The small molecule below binds the protein below.
Small molecule (SMILES): CC(=O)N[C@H]1[C@H](O[C@H]2[C@H](O)[C@@H](NC(C)=O)CO[C@@H]2CO)O[C@H](CO)[C@@H](O)[C@@H]1O

Sequence of chain 1.E:
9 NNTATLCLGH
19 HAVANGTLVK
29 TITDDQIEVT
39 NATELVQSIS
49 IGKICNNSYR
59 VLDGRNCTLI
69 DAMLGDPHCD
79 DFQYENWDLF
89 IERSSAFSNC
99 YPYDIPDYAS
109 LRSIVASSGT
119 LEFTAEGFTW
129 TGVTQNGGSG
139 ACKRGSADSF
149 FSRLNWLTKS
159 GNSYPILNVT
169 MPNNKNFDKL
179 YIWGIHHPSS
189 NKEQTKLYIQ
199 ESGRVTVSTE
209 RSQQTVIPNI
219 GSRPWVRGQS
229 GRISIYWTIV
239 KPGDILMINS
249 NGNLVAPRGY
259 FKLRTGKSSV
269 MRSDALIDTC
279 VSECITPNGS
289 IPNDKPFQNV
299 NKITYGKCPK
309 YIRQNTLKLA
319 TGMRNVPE

Binding-site contacts:
Ligand atom O7 contacts residue VAL298 of chain 1.E at 3.8 Å.
Ligand atom O7 contacts residue GLU69 of chain 1.F at 4.3 Å.
Ligand atom O6 contacts residue ASN299 of chain 1.E at 4.0 Å.
Ligand atom C2 contacts residue ASN286 of chain 1.E at 2.6 Å.
Ligand atom C7 contacts residue ASN286 of chain 1.E at 3.3 Å.
Ligand atom O6 contacts residue GLU69 of chain 1.F at 4.2 Å.
Ligand atom O7 contacts residue ASN286 of chain 1.E at 4.2 Å.
Ligand atom C4 contacts residue ASN286 of chain 1.E at 4.3 Å.
Ligand atom O7 contacts residue SER46 of chain 1.E at 4.4 Å.
Ligand atom C1 contacts residue VAL298 of chain 1.E at 4.3 Å (hydrophobic).
Ligand atom C2 contacts residue VAL298 of chain 1.E at 4.3 Å (hydrophobic).
Ligand atom C3 contacts residue ASN286 of chain 1.E at 3.9 Å.
Ligand atom C5 contacts residue ASN286 of chain 1.E at 3.6 Å.
Ligand atom C1 contacts residue ASN286 of chain 1.E at 1.4 Å.
Ligand atom C1 contacts residue ASN299 of chain 1.E at 4.0 Å.
Ligand atom O5 contacts residue ASN286 of chain 1.E at 2.4 Å (h-bond).
Ligand atom O5 contacts residue ASN299 of chain 1.E at 4.2 Å.
Ligand atom N2 contacts residue VAL298 of chain 1.E at 3.4 Å (h-bond).
Ligand atom C5 contacts residue ASN299 of chain 1.E at 4.1 Å.
Ligand atom C8 contacts residue ASN286 of chain 1.E at 3.3 Å.
Ligand atom N2 contacts residue ASN286 of chain 1.E at 3.0 Å (h-bond).
Ligand atom C7 contacts residue VAL298 of chain 1.E at 4.0 Å (hydrophobic).

Sequence of chain 1.F:
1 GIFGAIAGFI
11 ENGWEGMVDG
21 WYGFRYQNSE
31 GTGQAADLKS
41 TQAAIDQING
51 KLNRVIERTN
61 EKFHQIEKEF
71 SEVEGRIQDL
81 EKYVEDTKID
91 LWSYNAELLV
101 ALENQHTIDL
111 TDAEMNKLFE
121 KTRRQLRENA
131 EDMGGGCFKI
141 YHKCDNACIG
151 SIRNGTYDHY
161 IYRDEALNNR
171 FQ